Sequence of chain 1.A:
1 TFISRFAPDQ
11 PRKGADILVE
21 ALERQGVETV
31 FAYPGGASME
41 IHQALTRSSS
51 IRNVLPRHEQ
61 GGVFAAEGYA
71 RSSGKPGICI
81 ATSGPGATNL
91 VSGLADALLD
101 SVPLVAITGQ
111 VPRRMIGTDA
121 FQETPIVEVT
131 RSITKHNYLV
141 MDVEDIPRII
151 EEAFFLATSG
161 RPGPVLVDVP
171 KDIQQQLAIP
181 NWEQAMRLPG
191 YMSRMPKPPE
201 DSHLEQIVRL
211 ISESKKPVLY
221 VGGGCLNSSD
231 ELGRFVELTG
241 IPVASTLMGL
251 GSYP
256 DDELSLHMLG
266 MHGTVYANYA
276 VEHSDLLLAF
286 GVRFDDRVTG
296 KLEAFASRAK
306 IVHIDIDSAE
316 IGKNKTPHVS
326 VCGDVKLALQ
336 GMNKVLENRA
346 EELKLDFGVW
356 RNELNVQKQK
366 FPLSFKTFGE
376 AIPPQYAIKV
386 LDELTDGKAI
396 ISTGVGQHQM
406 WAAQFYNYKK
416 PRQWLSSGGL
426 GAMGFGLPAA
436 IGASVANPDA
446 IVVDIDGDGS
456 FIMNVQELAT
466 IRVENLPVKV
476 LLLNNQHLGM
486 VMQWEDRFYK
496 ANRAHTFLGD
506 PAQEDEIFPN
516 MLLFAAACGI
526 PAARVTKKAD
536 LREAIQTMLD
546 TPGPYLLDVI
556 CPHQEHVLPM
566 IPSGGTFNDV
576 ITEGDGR

Sequence of chain 4.A:
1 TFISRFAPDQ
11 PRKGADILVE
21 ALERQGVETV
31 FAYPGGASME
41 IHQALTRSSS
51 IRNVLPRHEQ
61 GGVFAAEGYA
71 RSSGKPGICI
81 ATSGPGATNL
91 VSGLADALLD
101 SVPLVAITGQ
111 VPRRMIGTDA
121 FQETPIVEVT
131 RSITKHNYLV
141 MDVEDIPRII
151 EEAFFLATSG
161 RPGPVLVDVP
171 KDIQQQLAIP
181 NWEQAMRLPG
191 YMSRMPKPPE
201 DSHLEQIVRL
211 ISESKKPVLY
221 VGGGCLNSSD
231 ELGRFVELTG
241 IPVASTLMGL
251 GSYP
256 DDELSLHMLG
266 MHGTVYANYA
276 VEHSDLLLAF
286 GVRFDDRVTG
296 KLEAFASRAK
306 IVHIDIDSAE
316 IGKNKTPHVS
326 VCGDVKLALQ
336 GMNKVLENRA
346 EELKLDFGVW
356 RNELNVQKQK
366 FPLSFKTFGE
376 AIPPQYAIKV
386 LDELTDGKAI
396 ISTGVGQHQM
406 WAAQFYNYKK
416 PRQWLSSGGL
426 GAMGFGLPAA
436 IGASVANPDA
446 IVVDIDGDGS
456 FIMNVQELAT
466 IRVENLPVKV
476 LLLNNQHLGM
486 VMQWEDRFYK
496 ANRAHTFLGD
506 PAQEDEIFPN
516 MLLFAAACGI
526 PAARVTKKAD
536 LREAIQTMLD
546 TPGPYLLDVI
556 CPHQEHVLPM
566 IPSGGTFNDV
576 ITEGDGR

Binding-site contacts:
Ligand atom C1 contacts residue PRO112 of chain 1.A at 3.7 Å (hydrophobic).
Ligand atom C2' contacts residue TRP489 of chain 4.A at 3.4 Å (hydrophobic).
Ligand atom C4' contacts residue TRP489 of chain 4.A at 3.5 Å (hydrophobic).
Ligand atom O7 contacts residue PRO112 of chain 1.A at 3.5 Å.
Ligand atom CL4' contacts residue TRP489 of chain 4.A at 3.7 Å.
Ligand atom C9 contacts residue ALA37 of chain 1.A at 3.5 Å (hydrophobic).
Ligand atom O13 contacts residue ARG292 of chain 4.A at 2.5 Å (salt-bridge).
Ligand atom C13 contacts residue SER568 of chain 4.A at 3.7 Å.
Ligand atom N1' contacts residue TRP489 of chain 4.A at 3.3 Å.
Ligand atom C4 contacts residue ARG292 of chain 4.A at 3.8 Å.
Ligand atom C6' contacts residue ARG292 of chain 4.A at 3.4 Å.
Ligand atom C4 contacts residue MET115 of chain 1.A at 3.8 Å (hydrophobic).
Ligand atom O7 contacts residue VAL111 of chain 1.A at 3.5 Å.
Ligand atom C4 contacts residue ASP291 of chain 4.A at 3.5 Å.
Ligand atom OBB contacts residue LYS171 of chain 1.A at 3.2 Å (salt-bridge).
Ligand atom C6 contacts residue PHE121 of chain 1.A at 3.5 Å (hydrophobic).
Ligand atom C8' contacts residue FAD1 of chain 4.E at 3.6 Å.
Ligand atom O7' contacts residue ARG292 of chain 4.A at 2.9 Å (salt-bridge).
Ligand atom C8' contacts residue MET266 of chain 4.A at 3.6 Å (hydrophobic).
Ligand atom C10 contacts residue PHE121 of chain 1.A at 3.5 Å (hydrophobic).
Ligand atom C5 contacts residue ALA120 of chain 1.A at 3.7 Å (hydrophobic).
Ligand atom C10 contacts residue GLN122 of chain 1.A at 3.1 Å.
Ligand atom OBB contacts residue PRO112 of chain 1.A at 3.2 Å.
Ligand atom N12 contacts residue LYS171 of chain 1.A at 3.4 Å (salt-bridge).
Ligand atom C6' contacts residue TRP489 of chain 4.A at 3.6 Å (hydrophobic).
Ligand atom C5' contacts residue TRP489 of chain 4.A at 3.5 Å (hydrophobic).
Ligand atom C5' contacts residue MET485 of chain 4.A at 3.7 Å (hydrophobic).
Ligand atom C6 contacts residue VAL111 of chain 1.A at 3.5 Å (hydrophobic).
Ligand atom C13 contacts residue TRP489 of chain 4.A at 3.8 Å (hydrophobic).
Ligand atom O13 contacts residue SER568 of chain 4.A at 2.9 Å (h-bond).
Ligand atom C13 contacts residue ARG292 of chain 4.A at 3.7 Å.
Ligand atom OBA contacts residue SER568 of chain 4.A at 2.9 Å.
Ligand atom N3' contacts residue GLY36 of chain 1.A at 3.5 Å.
Ligand atom O7' contacts residue PHE121 of chain 1.A at 3.5 Å.
Ligand atom N3' contacts residue TRP489 of chain 4.A at 3.6 Å.
Ligand atom N1' contacts residue ARG292 of chain 4.A at 2.8 Å (salt-bridge).
Ligand atom O7' contacts residue MET266 of chain 4.A at 3.6 Å (h-bond).
Ligand atom O7 contacts residue LYS171 of chain 1.A at 3.5 Å.
Ligand atom C5 contacts residue ASP291 of chain 4.A at 3.5 Å.
Ligand atom N14 contacts residue TRP489 of chain 4.A at 3.4 Å.

This small molecule binds to this protein.
Small molecule (SMILES): CCOC(=O)c1ccccc1S(=O)(=O)NC(=O)Nc1nc(Cl)cc(OC)n1